Binding-site contacts:
Ligand atom O8 contacts residue GLU197 of chain 2.A at 3.6 Å.
Ligand atom O2 contacts residue ASP70 of chain 2.A at 2.7 Å (salt-bridge).
Ligand atom O9 contacts residue ALA166 of chain 2.A at 3.4 Å.
Ligand atom O4 contacts residue GLU38 of chain 2.A at 3.3 Å (salt-bridge).
Ligand atom O9 contacts residue ARG144 of chain 2.A at 3.4 Å (salt-bridge).
Ligand atom C1 contacts residue ARG290 of chain 2.A at 3.5 Å.
Ligand atom C4 contacts residue GLU38 of chain 2.A at 3.8 Å.
Ligand atom C6 contacts residue TYR324 of chain 2.A at 3.6 Å (hydrophobic).
Ligand atom C4 contacts residue ASP70 of chain 2.A at 3.8 Å.
Ligand atom C2 contacts residue ASP70 of chain 2.A at 3.8 Å.
Ligand atom O1A contacts residue ARG290 of chain 2.A at 2.8 Å (salt-bridge).
Ligand atom C2 contacts residue TYR324 of chain 2.A at 3.0 Å (hydrophobic).
Ligand atom C3 contacts residue ARG37 of chain 2.A at 3.9 Å.
Ligand atom O1B contacts residue TYR324 of chain 2.A at 3.5 Å (h-bond).
Ligand atom C5 contacts residue ASP70 of chain 2.A at 3.6 Å.
Ligand atom C4 contacts residue TYR324 of chain 2.A at 3.7 Å (hydrophobic).
Ligand atom O6 contacts residue ARG212 of chain 2.A at 3.6 Å (salt-bridge).
Ligand atom C8 contacts residue ARG212 of chain 2.A at 3.5 Å.
Ligand atom O6 contacts residue TYR324 of chain 2.A at 3.0 Å (h-bond).
Ligand atom C8 contacts residue GLU196 of chain 2.A at 3.5 Å.
Ligand atom C6 contacts residue GLU197 of chain 2.A at 3.5 Å.
Ligand atom C11 contacts residue ILE142 of chain 2.A at 3.9 Å (hydrophobic).
Ligand atom C9 contacts residue ALA166 of chain 2.A at 3.7 Å (hydrophobic).
Ligand atom O4 contacts residue ASP70 of chain 2.A at 3.3 Å.
Ligand atom O6 contacts residue GLU197 of chain 2.A at 3.8 Å.
Ligand atom O8 contacts residue GLU196 of chain 2.A at 2.6 Å (salt-bridge).
Ligand atom O1B contacts residue ARG37 of chain 2.A at 2.9 Å (salt-bridge).
Ligand atom C1 contacts residue TYR324 of chain 2.A at 3.0 Å (hydrophobic).
Ligand atom O10 contacts residue ASP70 of chain 2.A at 3.9 Å.
Ligand atom C3 contacts residue TYR324 of chain 2.A at 3.2 Å (hydrophobic).
Ligand atom O1A contacts residue TYR324 of chain 2.A at 3.4 Å (h-bond).
Ligand atom O9 contacts residue GLU196 of chain 2.A at 2.6 Å (salt-bridge).
Ligand atom O1B contacts residue ARG290 of chain 2.A at 2.9 Å (salt-bridge).
Ligand atom C11 contacts residue TRP98 of chain 2.A at 3.8 Å (hydrophobic).
Ligand atom C9 contacts residue GLU196 of chain 2.A at 3.3 Å.
Ligand atom C3 contacts residue GLU38 of chain 2.A at 3.5 Å.
Ligand atom O10 contacts residue ARG71 of chain 2.A at 2.8 Å (salt-bridge).
Ligand atom C3 contacts residue ASP70 of chain 2.A at 3.6 Å.
Ligand atom O8 contacts residue ARG212 of chain 2.A at 3.5 Å.
Ligand atom O1A contacts residue ARG212 of chain 2.A at 3.2 Å (salt-bridge).

Sequence of chain 2.A:
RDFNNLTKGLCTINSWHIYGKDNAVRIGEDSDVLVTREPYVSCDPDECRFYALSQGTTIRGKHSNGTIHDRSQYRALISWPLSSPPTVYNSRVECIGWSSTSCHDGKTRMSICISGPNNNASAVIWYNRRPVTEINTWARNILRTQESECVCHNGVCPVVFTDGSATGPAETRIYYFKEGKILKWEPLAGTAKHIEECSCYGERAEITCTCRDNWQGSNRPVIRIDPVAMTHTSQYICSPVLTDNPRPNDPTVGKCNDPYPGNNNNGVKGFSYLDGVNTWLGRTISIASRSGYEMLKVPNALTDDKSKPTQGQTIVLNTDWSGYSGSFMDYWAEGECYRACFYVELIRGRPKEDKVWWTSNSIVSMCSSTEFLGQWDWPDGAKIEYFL

The small molecule below binds the protein below.
Small molecule (SMILES): CC(=O)N[C@H]1[C@H]([C@H](O)[C@H](O)CO)O[C@@](O)(C(=O)O)C[C@@H]1O